Binding-site contacts:
Ligand atom C contacts residue SER180 of chain 1.A at 3.1 Å.
Ligand atom CA contacts residue TRP223 of chain 1.A at 3.8 Å (hydrophobic).
Ligand atom N contacts residue SER180 of chain 1.A at 3.8 Å.
Ligand atom N contacts residue PHE250 of chain 1.A at 3.7 Å.
Ligand atom O contacts residue SER180 of chain 1.A at 3.6 Å.
Ligand atom O contacts residue ARG131 of chain 1.A at 2.8 Å (salt-bridge).
Ligand atom CA contacts residue PRO124 of chain 1.A at 3.8 Å (hydrophobic).
Ligand atom O contacts residue THR126 of chain 1.A at 2.8 Å (h-bond).
Ligand atom OXT contacts residue ARG131 of chain 1.A at 2.9 Å (salt-bridge).
Ligand atom C contacts residue THR126 of chain 1.A at 3.9 Å.
Ligand atom OXT contacts residue SER179 of chain 1.A at 3.5 Å.
Ligand atom CA contacts residue ASP224 of chain 1.A at 3.4 Å.
Ligand atom N contacts residue PHE92 of chain 1.A at 4.2 Å.
Ligand atom N contacts residue THR126 of chain 1.A at 2.9 Å (h-bond).
Ligand atom N contacts residue ASP224 of chain 1.A at 2.6 Å (salt-bridge).
Ligand atom N contacts residue PRO124 of chain 1.A at 2.9 Å (h-bond).
Ligand atom O contacts residue PHE92 of chain 1.A at 3.6 Å.
Ligand atom CA contacts residue THR126 of chain 1.A at 3.7 Å.
Ligand atom C contacts residue PRO124 of chain 1.A at 4.1 Å (hydrophobic).
Ligand atom C contacts residue ARG131 of chain 1.A at 3.5 Å.
Ligand atom CA contacts residue SER180 of chain 1.A at 3.3 Å.
Ligand atom CA contacts residue PHE92 of chain 1.A at 3.8 Å (hydrophobic).
Ligand atom OXT contacts residue SER180 of chain 1.A at 2.8 Å (h-bond).
Ligand atom OXT contacts residue PHE92 of chain 1.A at 3.0 Å.
Ligand atom C contacts residue PHE92 of chain 1.A at 3.4 Å (hydrophobic).
Ligand atom O contacts residue PRO124 of chain 1.A at 3.7 Å.
Ligand atom O contacts residue LEU125 of chain 1.A at 3.6 Å.

Sequence of chain 1.A:
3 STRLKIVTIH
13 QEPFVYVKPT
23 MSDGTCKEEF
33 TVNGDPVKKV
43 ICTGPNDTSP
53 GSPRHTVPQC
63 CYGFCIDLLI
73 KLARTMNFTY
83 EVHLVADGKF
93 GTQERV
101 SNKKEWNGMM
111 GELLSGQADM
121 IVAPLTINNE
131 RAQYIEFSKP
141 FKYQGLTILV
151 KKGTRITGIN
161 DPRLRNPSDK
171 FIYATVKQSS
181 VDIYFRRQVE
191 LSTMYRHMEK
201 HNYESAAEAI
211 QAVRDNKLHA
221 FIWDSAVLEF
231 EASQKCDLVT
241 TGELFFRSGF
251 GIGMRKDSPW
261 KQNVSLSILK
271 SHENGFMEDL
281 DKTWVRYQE

The protein below binds the small molecule below.
Small molecule (SMILES): NCC(=O)O